Binding-site contacts:
Ligand atom O7 contacts residue ASN616 of chain 1.B at 2.7 Å (h-bond).
Ligand atom N2 contacts residue ASN616 of chain 1.B at 2.8 Å (h-bond).
Ligand atom C4 contacts residue ASN616 of chain 1.B at 4.2 Å.
Ligand atom C3 contacts residue ASN616 of chain 1.B at 3.8 Å.
Ligand atom C5 contacts residue ASN616 of chain 1.B at 3.6 Å.
Ligand atom O5 contacts residue ASN616 of chain 1.B at 2.4 Å (h-bond).
Ligand atom C1 contacts residue ASN616 of chain 1.B at 1.4 Å.
Ligand atom C8 contacts residue ASN616 of chain 1.B at 4.2 Å.
Ligand atom C7 contacts residue ASN616 of chain 1.B at 2.9 Å.
Ligand atom C2 contacts residue ASN616 of chain 1.B at 2.4 Å.

Sequence of chain 1.B:
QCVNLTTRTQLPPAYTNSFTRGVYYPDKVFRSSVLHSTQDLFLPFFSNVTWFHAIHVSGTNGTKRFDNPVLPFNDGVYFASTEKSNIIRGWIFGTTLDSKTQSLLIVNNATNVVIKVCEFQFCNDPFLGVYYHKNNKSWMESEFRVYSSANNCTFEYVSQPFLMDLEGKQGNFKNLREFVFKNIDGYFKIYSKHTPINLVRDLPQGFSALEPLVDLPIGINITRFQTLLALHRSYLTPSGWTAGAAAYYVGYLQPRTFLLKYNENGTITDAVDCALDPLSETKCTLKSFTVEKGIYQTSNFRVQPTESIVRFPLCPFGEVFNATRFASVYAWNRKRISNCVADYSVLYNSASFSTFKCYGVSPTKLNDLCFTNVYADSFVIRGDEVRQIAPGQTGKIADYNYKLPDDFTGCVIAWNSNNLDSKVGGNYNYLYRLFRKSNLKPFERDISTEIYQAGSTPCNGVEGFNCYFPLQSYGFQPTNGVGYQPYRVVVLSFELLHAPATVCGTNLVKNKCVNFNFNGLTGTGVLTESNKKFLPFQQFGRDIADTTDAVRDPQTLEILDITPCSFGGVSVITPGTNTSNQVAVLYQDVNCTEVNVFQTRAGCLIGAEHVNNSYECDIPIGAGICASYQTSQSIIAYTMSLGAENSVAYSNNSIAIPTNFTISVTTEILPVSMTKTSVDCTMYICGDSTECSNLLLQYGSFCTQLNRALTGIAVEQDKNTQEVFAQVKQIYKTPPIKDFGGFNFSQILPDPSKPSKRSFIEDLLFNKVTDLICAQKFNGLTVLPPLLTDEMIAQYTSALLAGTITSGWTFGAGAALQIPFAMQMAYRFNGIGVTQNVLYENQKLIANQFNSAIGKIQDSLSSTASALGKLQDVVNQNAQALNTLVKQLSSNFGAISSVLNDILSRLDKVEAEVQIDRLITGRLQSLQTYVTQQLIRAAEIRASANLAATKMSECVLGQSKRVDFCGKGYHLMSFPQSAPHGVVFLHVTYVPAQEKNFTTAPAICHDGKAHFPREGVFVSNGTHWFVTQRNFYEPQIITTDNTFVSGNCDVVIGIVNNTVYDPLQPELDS

A small-molecule ligand and the protein it binds are described below.
Small molecule (SMILES): CC(=O)N[C@@H]1[C@@H](O)[C@H](O)[C@@H](CO)O[C@H]1O